A small-molecule ligand and the protein it binds are described below.
Small molecule (SMILES): CC(=O)N[C@H]1[C@H](O[C@H]2[C@H](O)[C@@H](NC(C)=O)CO[C@@H]2CO)O[C@H](CO)[C@@H](O[C@@H]2O[C@H](CO)[C@@H](O)[C@H](O)[C@@H]2O)[C@@H]1O

Sequence of chain 1.D:
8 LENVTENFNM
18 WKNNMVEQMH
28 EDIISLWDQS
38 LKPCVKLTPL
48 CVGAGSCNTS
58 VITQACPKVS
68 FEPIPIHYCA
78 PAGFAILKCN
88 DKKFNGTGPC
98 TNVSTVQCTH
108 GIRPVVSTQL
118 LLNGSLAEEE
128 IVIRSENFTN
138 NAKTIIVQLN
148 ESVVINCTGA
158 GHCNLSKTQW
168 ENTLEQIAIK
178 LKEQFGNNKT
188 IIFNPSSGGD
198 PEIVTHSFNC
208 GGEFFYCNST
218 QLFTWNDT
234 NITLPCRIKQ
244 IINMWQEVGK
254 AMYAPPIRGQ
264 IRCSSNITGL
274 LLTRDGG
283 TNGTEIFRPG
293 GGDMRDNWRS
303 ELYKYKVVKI

Sequence of chain 1.A:
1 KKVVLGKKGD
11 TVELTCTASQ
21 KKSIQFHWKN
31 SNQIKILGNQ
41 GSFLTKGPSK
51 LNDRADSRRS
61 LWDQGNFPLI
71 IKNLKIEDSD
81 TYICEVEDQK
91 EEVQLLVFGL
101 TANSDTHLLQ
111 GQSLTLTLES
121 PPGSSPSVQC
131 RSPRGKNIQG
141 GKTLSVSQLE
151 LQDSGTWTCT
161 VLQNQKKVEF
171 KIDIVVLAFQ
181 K

Binding-site contacts:
Ligand atom C7 contacts residue ASN134 of chain 1.D at 3.4 Å.
Ligand atom N2 contacts residue ASN134 of chain 1.D at 2.8 Å (h-bond).
Ligand atom C5 contacts residue THR136 of chain 1.D at 3.2 Å.
Ligand atom C8 contacts residue ASN134 of chain 1.D at 4.2 Å.
Ligand atom C1 contacts residue THR136 of chain 1.D at 3.5 Å.
Ligand atom O7 contacts residue ASN134 of chain 1.D at 3.9 Å.
Ligand atom C6 contacts residue ASN137 of chain 1.D at 4.4 Å.
Ligand atom C2 contacts residue ASN134 of chain 1.D at 2.3 Å.
Ligand atom C3 contacts residue ASN134 of chain 1.D at 3.7 Å.
Ligand atom O7 contacts residue ASP88 of chain 1.A at 4.5 Å.
Ligand atom O6 contacts residue THR136 of chain 1.D at 4.2 Å.
Ligand atom O5 contacts residue THR136 of chain 1.D at 3.1 Å (h-bond).
Ligand atom C5 contacts residue ASN134 of chain 1.D at 3.6 Å.
Ligand atom C4 contacts residue ASN134 of chain 1.D at 4.2 Å.
Ligand atom O5 contacts residue ASN134 of chain 1.D at 2.4 Å (h-bond).
Ligand atom C6 contacts residue THR136 of chain 1.D at 3.6 Å.
Ligand atom O6 contacts residue ASN137 of chain 1.D at 4.5 Å.
Ligand atom O5 contacts residue ASN137 of chain 1.D at 4.0 Å.
Ligand atom C1 contacts residue ASN134 of chain 1.D at 1.4 Å.